Binding-site contacts:
Ligand atom N2 contacts residue GLU278 of chain 1.A at 4.3 Å.
Ligand atom C2 contacts residue ASN279 of chain 1.A at 2.5 Å.
Ligand atom C3 contacts residue ASN279 of chain 1.A at 3.8 Å.
Ligand atom C4 contacts residue ASN279 of chain 1.A at 4.2 Å.
Ligand atom C7 contacts residue ASN277 of chain 1.A at 4.1 Å.
Ligand atom C6 contacts residue LYS555 of chain 1.B at 4.2 Å.
Ligand atom C8 contacts residue ASN277 of chain 1.A at 3.4 Å.
Ligand atom C1 contacts residue LYS555 of chain 1.B at 3.9 Å.
Ligand atom O7 contacts residue ASN279 of chain 1.A at 4.0 Å.
Ligand atom N2 contacts residue ASN279 of chain 1.A at 2.9 Å (h-bond).
Ligand atom O5 contacts residue LYS555 of chain 1.B at 3.3 Å.
Ligand atom C5 contacts residue LYS555 of chain 1.B at 4.2 Å.
Ligand atom C7 contacts residue ASN279 of chain 1.A at 3.6 Å.
Ligand atom O6 contacts residue LYS555 of chain 1.B at 3.5 Å.
Ligand atom C5 contacts residue ASN279 of chain 1.A at 3.7 Å.
Ligand atom C8 contacts residue GLU278 of chain 1.A at 4.5 Å.
Ligand atom C1 contacts residue ASN279 of chain 1.A at 1.4 Å.
Ligand atom O5 contacts residue ASN279 of chain 1.A at 2.4 Å (h-bond).

Sequence of chain 1.B:
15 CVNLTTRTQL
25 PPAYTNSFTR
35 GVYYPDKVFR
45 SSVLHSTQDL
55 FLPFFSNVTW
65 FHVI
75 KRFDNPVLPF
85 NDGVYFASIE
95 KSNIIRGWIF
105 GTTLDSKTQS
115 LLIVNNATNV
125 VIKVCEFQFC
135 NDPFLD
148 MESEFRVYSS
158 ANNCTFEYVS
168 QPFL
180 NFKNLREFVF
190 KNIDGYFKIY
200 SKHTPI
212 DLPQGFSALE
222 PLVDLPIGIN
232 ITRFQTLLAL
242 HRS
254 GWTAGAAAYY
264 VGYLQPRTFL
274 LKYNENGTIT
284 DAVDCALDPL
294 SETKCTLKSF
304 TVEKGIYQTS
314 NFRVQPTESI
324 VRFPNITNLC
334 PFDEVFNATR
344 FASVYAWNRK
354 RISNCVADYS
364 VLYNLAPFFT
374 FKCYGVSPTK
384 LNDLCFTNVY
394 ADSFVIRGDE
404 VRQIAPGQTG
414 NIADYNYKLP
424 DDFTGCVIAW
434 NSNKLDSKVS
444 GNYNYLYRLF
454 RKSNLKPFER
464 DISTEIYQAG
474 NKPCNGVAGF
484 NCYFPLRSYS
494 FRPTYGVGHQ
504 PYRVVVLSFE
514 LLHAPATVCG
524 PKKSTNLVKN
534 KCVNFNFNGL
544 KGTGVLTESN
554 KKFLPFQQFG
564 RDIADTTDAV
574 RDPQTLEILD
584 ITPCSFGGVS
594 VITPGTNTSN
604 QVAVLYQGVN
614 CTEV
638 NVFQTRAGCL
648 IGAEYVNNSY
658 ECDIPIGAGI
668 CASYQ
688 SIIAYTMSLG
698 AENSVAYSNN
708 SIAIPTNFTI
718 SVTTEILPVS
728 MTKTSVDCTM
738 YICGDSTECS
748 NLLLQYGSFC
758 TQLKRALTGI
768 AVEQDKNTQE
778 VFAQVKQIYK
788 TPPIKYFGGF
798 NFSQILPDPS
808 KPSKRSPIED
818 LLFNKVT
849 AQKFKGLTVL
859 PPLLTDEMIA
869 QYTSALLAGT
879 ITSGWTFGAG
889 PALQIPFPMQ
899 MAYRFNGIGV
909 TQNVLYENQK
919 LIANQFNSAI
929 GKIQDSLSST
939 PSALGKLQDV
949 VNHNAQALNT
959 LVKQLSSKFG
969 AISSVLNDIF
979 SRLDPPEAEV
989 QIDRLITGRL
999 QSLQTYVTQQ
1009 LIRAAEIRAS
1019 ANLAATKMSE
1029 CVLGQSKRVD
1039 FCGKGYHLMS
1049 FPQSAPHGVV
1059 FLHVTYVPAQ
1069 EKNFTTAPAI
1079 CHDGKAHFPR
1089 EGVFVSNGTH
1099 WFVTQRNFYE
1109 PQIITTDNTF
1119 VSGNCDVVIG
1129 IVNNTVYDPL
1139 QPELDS

Sequence of chain 1.A:
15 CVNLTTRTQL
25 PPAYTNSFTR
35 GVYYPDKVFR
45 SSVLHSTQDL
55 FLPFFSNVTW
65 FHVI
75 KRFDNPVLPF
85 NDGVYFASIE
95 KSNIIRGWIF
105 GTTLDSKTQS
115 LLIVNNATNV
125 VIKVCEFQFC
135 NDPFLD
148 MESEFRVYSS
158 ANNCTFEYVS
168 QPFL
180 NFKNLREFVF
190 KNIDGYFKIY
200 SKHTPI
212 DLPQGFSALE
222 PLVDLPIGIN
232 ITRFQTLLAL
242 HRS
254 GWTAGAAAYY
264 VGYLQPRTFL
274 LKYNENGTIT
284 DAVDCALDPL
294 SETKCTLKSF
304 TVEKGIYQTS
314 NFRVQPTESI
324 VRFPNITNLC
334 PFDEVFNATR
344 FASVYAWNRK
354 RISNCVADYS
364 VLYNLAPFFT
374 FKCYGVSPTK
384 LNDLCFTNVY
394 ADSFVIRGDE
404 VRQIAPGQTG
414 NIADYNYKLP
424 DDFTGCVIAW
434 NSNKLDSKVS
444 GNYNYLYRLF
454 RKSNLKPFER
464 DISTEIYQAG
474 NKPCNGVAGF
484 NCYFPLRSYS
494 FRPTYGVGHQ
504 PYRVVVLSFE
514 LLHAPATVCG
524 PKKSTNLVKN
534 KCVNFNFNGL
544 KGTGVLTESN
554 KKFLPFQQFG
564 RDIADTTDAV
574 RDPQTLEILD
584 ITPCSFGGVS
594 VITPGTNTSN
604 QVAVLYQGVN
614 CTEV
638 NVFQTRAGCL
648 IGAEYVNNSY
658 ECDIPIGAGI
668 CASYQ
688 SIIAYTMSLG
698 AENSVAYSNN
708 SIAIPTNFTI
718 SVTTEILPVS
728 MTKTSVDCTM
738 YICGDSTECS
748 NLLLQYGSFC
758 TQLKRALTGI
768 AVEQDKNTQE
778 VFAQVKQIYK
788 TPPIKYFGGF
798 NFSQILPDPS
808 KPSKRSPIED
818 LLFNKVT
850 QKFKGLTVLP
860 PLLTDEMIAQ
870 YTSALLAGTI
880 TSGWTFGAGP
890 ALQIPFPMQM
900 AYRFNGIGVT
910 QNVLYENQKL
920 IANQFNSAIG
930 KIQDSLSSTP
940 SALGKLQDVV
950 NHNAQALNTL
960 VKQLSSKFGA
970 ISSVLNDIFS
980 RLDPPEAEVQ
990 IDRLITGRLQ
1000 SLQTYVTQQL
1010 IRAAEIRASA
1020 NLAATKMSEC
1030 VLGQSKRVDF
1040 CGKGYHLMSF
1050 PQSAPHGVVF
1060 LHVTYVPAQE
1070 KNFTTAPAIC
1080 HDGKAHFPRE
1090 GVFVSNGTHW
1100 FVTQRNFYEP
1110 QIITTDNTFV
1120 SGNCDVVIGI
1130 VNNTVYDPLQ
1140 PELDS

The small molecule below binds the protein below.
Small molecule (SMILES): CC(=O)N[C@@H]1[C@@H](O)[C@H](O)[C@@H](CO)O[C@H]1O